A protein and the small-molecule ligand that binds it are described below.
Small molecule (SMILES): O=C(CCCCCn1ccnc1)N[C@@H](Cc1ccc(O)cc1)C(=O)N[C@@H](Cc1ccc(O)cc1)C(=O)O

Sequence of chain 1.B:
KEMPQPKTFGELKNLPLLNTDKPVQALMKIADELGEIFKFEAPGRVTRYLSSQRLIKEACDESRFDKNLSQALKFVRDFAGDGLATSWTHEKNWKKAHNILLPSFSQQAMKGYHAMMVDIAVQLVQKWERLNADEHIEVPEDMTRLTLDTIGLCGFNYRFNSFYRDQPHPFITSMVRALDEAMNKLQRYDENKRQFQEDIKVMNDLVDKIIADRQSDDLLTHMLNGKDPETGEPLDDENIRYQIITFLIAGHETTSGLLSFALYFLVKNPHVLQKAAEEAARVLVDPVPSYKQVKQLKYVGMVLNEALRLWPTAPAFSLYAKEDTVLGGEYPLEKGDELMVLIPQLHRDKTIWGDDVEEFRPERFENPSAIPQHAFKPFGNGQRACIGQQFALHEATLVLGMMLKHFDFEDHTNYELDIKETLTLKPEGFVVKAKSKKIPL

Binding-site contacts:
Ligand atom C28 contacts residue LEU439 of chain 1.B at 3.2 Å (hydrophobic).
Ligand atom OXT contacts residue GLN75 of chain 1.B at 3.0 Å (h-bond).
Ligand atom O26 contacts residue MET356 of chain 1.B at 3.2 Å.
Ligand atom C contacts residue MET356 of chain 1.B at 3.5 Å (hydrophobic).
Ligand atom CZ contacts residue LEU190 of chain 1.B at 3.2 Å (hydrophobic).
Ligand atom CE2 contacts residue ARG49 of chain 1.B at 3.4 Å.
Ligand atom OH contacts residue GLN191 of chain 1.B at 3.4 Å (h-bond).
Ligand atom OH contacts residue ARG49 of chain 1.B at 3.1 Å.
Ligand atom OXT contacts residue ALA76 of chain 1.B at 2.6 Å (h-bond).
Ligand atom O contacts residue ARG49 of chain 1.B at 2.6 Å (salt-bridge).
Ligand atom CE1 contacts residue PRO27 of chain 1.B at 3.5 Å (hydrophobic).
Ligand atom CG contacts residue LEU22 of chain 1.B at 3.3 Å (hydrophobic).
Ligand atom CD2 contacts residue LEU22 of chain 1.B at 3.6 Å (hydrophobic).
Ligand atom C01 contacts residue ALA76 of chain 1.B at 3.5 Å (hydrophobic).
Ligand atom CD1 contacts residue LEU22 of chain 1.B at 3.4 Å (hydrophobic).
Ligand atom C33 contacts residue HOA1 of chain 1.H at 3.3 Å.
Ligand atom CZ contacts residue ARG49 of chain 1.B at 3.2 Å.
Ligand atom O contacts residue MET356 of chain 1.B at 3.3 Å.
Ligand atom CZ contacts residue PRO27 of chain 1.B at 3.3 Å (hydrophobic).
Ligand atom CA contacts residue TYR53 of chain 1.B at 3.6 Å (hydrophobic).
Ligand atom OH contacts residue LEU190 of chain 1.B at 3.2 Å.
Ligand atom O contacts residue SER74 of chain 1.B at 3.2 Å.
Ligand atom CB contacts residue VAL28 of chain 1.B at 3.5 Å (hydrophobic).
Ligand atom C contacts residue GLN75 of chain 1.B at 3.3 Å.
Ligand atom C27 contacts residue ALA332 of chain 1.B at 3.5 Å (hydrophobic).
Ligand atom CE1 contacts residue ARG49 of chain 1.B at 3.2 Å.
Ligand atom O contacts residue GLN75 of chain 1.B at 2.7 Å (h-bond).
Ligand atom O contacts residue TYR53 of chain 1.B at 2.6 Å (h-bond).
Ligand atom N34 contacts residue HOA1 of chain 1.H at 2.7 Å (h-bond).
Ligand atom C29 contacts residue LEU439 of chain 1.B at 3.4 Å (hydrophobic).
Ligand atom OXT contacts residue SER74 of chain 1.B at 3.3 Å.
Ligand atom OH contacts residue ALA46 of chain 1.B at 3.1 Å.
Ligand atom O26 contacts residue ALA332 of chain 1.B at 3.4 Å.
Ligand atom CD1 contacts residue ARG49 of chain 1.B at 3.5 Å.
Ligand atom CE2 contacts residue LEU190 of chain 1.B at 3.6 Å (hydrophobic).
Ligand atom C contacts residue SER74 of chain 1.B at 3.3 Å.
Ligand atom CD2 contacts residue TYR53 of chain 1.B at 3.1 Å (hydrophobic).
Ligand atom CB contacts residue TYR53 of chain 1.B at 3.5 Å (hydrophobic).
Ligand atom CE2 contacts residue PRO27 of chain 1.B at 3.4 Å (hydrophobic).
Ligand atom CE2 contacts residue MET187 of chain 1.B at 3.4 Å (hydrophobic).